The small molecule below binds the protein below.
Small molecule (SMILES): Nc1ncnc2c1ncn2[C@@H]1O[C@H](CO[P](=O)(O)O[P](=O)(O)NP(=O)(O)O)[C@@H](O)[C@H]1O

Sequence of chain 1.A:
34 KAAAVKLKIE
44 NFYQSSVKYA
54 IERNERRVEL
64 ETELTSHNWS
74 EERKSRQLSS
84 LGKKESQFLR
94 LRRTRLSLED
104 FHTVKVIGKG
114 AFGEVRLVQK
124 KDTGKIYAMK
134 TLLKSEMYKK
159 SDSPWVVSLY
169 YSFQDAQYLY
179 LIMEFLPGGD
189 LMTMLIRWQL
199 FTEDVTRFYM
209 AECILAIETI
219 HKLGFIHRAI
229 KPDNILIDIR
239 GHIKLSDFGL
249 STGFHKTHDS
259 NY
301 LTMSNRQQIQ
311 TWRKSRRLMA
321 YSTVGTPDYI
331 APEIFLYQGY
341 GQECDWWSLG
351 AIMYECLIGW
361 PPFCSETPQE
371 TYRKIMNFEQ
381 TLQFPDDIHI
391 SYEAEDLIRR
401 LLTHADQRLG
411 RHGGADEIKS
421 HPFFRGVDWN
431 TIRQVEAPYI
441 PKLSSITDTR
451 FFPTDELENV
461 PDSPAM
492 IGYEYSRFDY

Binding-site contacts:
Ligand atom O2' contacts residue ASP188 of chain 1.A at 2.9 Å (salt-bridge).
Ligand atom C6 contacts residue LEU234 of chain 1.A at 3.4 Å (hydrophobic).
Ligand atom C4' contacts residue GLY111 of chain 1.A at 3.5 Å.
Ligand atom O3A contacts residue LYS112 of chain 1.A at 3.6 Å (salt-bridge).
Ligand atom O2' contacts residue ASP231 of chain 1.A at 3.8 Å.
Ligand atom O2A contacts residue ASN232 of chain 1.A at 2.2 Å (h-bond).
Ligand atom O4' contacts residue VAL118 of chain 1.A at 3.0 Å.
Ligand atom O2G contacts residue LYS112 of chain 1.A at 2.3 Å (salt-bridge).
Ligand atom N1 contacts residue LEU184 of chain 1.A at 3.6 Å.
Ligand atom C4' contacts residue LYS112 of chain 1.A at 3.8 Å.
Ligand atom O3' contacts residue ASP188 of chain 1.A at 3.6 Å (salt-bridge).
Ligand atom O2B contacts residue GLY113 of chain 1.A at 3.2 Å.
Ligand atom O1B contacts residue SER249 of chain 1.A at 3.6 Å.
Ligand atom C5 contacts residue LEU234 of chain 1.A at 3.5 Å (hydrophobic).
Ligand atom PG contacts residue ASP231 of chain 1.A at 3.6 Å.
Ligand atom C5' contacts residue GLY111 of chain 1.A at 3.6 Å.
Ligand atom C5' contacts residue LYS112 of chain 1.A at 3.5 Å.
Ligand atom C2' contacts residue ASP188 of chain 1.A at 3.7 Å.
Ligand atom N6 contacts residue MET181 of chain 1.A at 2.9 Å (h-bond).
Ligand atom O3' contacts residue ASP231 of chain 1.A at 3.0 Å.
Ligand atom O3G contacts residue ASP231 of chain 1.A at 3.4 Å (salt-bridge).
Ligand atom C3' contacts residue ASP231 of chain 1.A at 3.3 Å.
Ligand atom C2' contacts residue ASP231 of chain 1.A at 3.0 Å.
Ligand atom N1 contacts residue LEU234 of chain 1.A at 3.6 Å.
Ligand atom PA contacts residue LYS133 of chain 1.A at 3.6 Å.
Ligand atom N6 contacts residue VAL165 of chain 1.A at 3.4 Å.
Ligand atom O4' contacts residue GLY111 of chain 1.A at 3.5 Å.
Ligand atom O1G contacts residue LYS229 of chain 1.A at 3.6 Å.
Ligand atom O1A contacts residue LYS133 of chain 1.A at 2.3 Å (salt-bridge).
Ligand atom O1B contacts residue LYS133 of chain 1.A at 3.0 Å (salt-bridge).
Ligand atom O2B contacts residue GLY116 of chain 1.A at 3.5 Å (h-bond).
Ligand atom O2' contacts residue PHE452 of chain 1.A at 3.7 Å.
Ligand atom PG contacts residue LYS112 of chain 1.A at 3.8 Å.
Ligand atom O1A contacts residue ASN232 of chain 1.A at 3.5 Å (h-bond).
Ligand atom O1G contacts residue ASN232 of chain 1.A at 2.5 Å (h-bond).
Ligand atom O2G contacts residue GLY113 of chain 1.A at 3.6 Å.
Ligand atom C2 contacts residue LEU184 of chain 1.A at 3.8 Å (hydrophobic).
Ligand atom O1G contacts residue ASP231 of chain 1.A at 2.9 Å (salt-bridge).
Ligand atom PA contacts residue ASN232 of chain 1.A at 3.4 Å.
Ligand atom O5' contacts residue VAL118 of chain 1.A at 3.8 Å.